A protein and the small-molecule ligand that binds it are described below.
Small molecule (SMILES): COC(=O)c1ccccc1S(=O)(=O)NC(=O)Nc1nccc(C)n1

Binding-site contacts:
Ligand atom N10 contacts residue TRP488 of chain 3.A at 3.3 Å.
Ligand atom O23 contacts residue VAL110 of chain 2.A at 3.7 Å.
Ligand atom C9 contacts residue TRP488 of chain 3.A at 3.6 Å (hydrophobic).
Ligand atom C5 contacts residue PRO111 of chain 2.A at 3.9 Å (hydrophobic).
Ligand atom O18 contacts residue PRO111 of chain 2.A at 3.2 Å.
Ligand atom S7 contacts residue LYS170 of chain 2.A at 3.9 Å.
Ligand atom C14 contacts residue TRP488 of chain 3.A at 3.5 Å (hydrophobic).
Ligand atom C1 contacts residue ASP290 of chain 3.A at 3.4 Å.
Ligand atom O20 contacts residue ARG291 of chain 3.A at 2.6 Å (salt-bridge).
Ligand atom C9 contacts residue ARG291 of chain 3.A at 3.7 Å.
Ligand atom C15 contacts residue PHE120 of chain 2.A at 3.8 Å (hydrophobic).
Ligand atom N16 contacts residue TRP488 of chain 3.A at 3.3 Å.
Ligand atom O20 contacts residue TRP488 of chain 3.A at 3.8 Å.
Ligand atom C2 contacts residue ARG291 of chain 3.A at 3.6 Å.
Ligand atom C28 contacts residue MET484 of chain 3.A at 3.9 Å (hydrophobic).
Ligand atom O23 contacts residue PHE120 of chain 2.A at 3.6 Å (h-bond).
Ligand atom N10 contacts residue LYS170 of chain 2.A at 3.6 Å.
Ligand atom N12 contacts residue GLY35 of chain 2.A at 3.4 Å.
Ligand atom C3 contacts residue PHE120 of chain 2.A at 3.4 Å (hydrophobic).
Ligand atom C11 contacts residue TRP488 of chain 3.A at 3.3 Å (hydrophobic).
Ligand atom C1 contacts residue ARG291 of chain 3.A at 3.5 Å.
Ligand atom C28 contacts residue TRP488 of chain 3.A at 3.6 Å (hydrophobic).
Ligand atom O17 contacts residue SER567 of chain 3.A at 2.8 Å.
Ligand atom C15 contacts residue ARG291 of chain 3.A at 3.4 Å.
Ligand atom C1 contacts residue MET114 of chain 2.A at 3.8 Å (hydrophobic).
Ligand atom C24 contacts residue PHE120 of chain 2.A at 3.7 Å (hydrophobic).
Ligand atom C3 contacts residue VAL110 of chain 2.A at 3.7 Å (hydrophobic).
Ligand atom C9 contacts residue SER567 of chain 3.A at 3.7 Å.
Ligand atom N12 contacts residue TRP488 of chain 3.A at 3.5 Å.
Ligand atom C9 contacts residue LYS170 of chain 2.A at 3.8 Å.
Ligand atom N16 contacts residue ARG291 of chain 3.A at 2.8 Å (salt-bridge).
Ligand atom C6 contacts residue ARG291 of chain 3.A at 3.8 Å.
Ligand atom C2 contacts residue ASP290 of chain 3.A at 3.4 Å.
Ligand atom O25 contacts residue LYS170 of chain 2.A at 3.6 Å.
Ligand atom O18 contacts residue LYS170 of chain 2.A at 3.1 Å.
Ligand atom C13 contacts residue TRP488 of chain 3.A at 3.5 Å (hydrophobic).
Ligand atom O20 contacts residue SER567 of chain 3.A at 3.0 Å (h-bond).
Ligand atom N8 contacts residue LYS170 of chain 2.A at 3.0 Å (salt-bridge).
Ligand atom C15 contacts residue TRP488 of chain 3.A at 3.5 Å (hydrophobic).
Ligand atom C24 contacts residue GLN121 of chain 2.A at 3.6 Å.

Sequence of chain 2.A:
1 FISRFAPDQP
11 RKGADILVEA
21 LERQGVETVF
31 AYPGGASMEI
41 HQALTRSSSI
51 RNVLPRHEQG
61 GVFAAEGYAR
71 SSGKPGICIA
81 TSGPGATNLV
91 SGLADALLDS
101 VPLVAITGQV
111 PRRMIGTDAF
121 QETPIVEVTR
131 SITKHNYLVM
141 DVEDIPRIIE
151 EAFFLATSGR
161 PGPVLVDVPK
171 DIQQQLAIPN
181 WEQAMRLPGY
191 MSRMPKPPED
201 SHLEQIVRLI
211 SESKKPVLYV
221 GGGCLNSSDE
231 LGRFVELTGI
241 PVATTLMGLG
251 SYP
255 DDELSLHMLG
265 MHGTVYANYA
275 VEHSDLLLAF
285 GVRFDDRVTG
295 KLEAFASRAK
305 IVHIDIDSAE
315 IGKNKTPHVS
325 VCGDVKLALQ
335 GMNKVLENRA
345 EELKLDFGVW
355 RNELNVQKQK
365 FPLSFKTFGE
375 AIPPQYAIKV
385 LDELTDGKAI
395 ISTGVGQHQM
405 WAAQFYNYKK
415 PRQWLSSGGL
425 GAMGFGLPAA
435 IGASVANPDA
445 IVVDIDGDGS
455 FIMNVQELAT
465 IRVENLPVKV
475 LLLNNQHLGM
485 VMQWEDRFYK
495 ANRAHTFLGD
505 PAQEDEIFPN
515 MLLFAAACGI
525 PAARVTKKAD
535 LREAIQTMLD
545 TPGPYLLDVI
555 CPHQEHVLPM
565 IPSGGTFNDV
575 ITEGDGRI

Sequence of chain 3.A:
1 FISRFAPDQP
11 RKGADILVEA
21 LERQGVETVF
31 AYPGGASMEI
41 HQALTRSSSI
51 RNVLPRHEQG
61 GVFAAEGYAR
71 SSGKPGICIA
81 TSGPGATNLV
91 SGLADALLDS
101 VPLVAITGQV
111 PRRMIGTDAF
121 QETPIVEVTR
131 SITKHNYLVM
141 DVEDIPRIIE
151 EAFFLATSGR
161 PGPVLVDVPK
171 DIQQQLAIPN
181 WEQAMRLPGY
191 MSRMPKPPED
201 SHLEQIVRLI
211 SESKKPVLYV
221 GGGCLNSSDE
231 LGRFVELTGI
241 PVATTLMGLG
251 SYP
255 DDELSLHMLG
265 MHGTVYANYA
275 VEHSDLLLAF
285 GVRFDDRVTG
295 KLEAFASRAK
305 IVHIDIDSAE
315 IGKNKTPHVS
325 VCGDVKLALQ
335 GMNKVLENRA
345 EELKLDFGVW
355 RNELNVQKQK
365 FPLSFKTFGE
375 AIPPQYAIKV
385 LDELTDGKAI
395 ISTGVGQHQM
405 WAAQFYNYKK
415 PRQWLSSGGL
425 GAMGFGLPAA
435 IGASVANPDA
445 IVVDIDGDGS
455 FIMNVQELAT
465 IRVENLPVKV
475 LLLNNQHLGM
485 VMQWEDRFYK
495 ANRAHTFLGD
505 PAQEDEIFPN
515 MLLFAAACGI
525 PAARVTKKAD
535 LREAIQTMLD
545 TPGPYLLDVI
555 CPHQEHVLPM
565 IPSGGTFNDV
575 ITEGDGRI